The small molecule below binds the protein below.
Small molecule (SMILES): Nc1ncnc2c1ncn2[C@@H]1O[C@H](CO[P](=O)(O)O[C@H]2[C@@H](O)[C@H](n3cnc4c(N)ncnc43)O[C@@H]2CO[P](=O)(O)O[C@H]2[C@@H](O)[C@H](n3cnc4c(N)ncnc43)O[C@@H]2COP(=O)(O)O)[C@@H](O)[C@H]1O

Binding-site contacts:
Ligand atom N6 contacts residue U2 of chain 45.C at 4.2 Å.
Ligand atom N1 contacts residue U3 of chain 45.C at 2.7 Å (h-bond).
Ligand atom N3 contacts residue U2 of chain 45.C at 3.7 Å.
Ligand atom N6 contacts residue U3 of chain 45.C at 3.0 Å (h-bond).
Ligand atom C6 contacts residue U3 of chain 45.C at 3.3 Å.
Ligand atom C2 contacts residue U1 of chain 45.C at 3.5 Å.
Ligand atom C6 contacts residue U1 of chain 45.C at 3.6 Å.
Ligand atom N3 contacts residue U3 of chain 45.C at 4.2 Å.
Ligand atom C6 contacts residue U2 of chain 45.C at 4.1 Å.
Ligand atom C4 contacts residue U2 of chain 45.C at 4.3 Å.
Ligand atom C2 contacts residue U3 of chain 45.C at 3.0 Å.
Ligand atom N1 contacts residue U1 of chain 45.C at 2.8 Å (h-bond).
Ligand atom N1 contacts residue U2 of chain 45.C at 3.5 Å (h-bond).
Ligand atom C2 contacts residue U2 of chain 45.C at 3.2 Å.
Ligand atom N6 contacts residue U1 of chain 45.C at 2.8 Å (h-bond).